The small molecule below binds the protein below.
Small molecule (SMILES): CC(=O)N[C@@H]1[C@@H](O)[C@H](O)[C@@H](CO)O[C@H]1O

Sequence of chain 1.C:
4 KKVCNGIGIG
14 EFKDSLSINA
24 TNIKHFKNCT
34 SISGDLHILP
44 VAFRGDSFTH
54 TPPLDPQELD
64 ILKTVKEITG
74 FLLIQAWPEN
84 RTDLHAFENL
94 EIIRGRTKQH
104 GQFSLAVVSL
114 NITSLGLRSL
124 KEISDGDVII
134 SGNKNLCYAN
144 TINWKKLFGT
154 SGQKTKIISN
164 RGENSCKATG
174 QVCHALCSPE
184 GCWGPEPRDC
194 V

Binding-site contacts:
Ligand atom C8 contacts residue VAL44 of chain 1.C at 3.9 Å (hydrophobic).
Ligand atom C5 contacts residue ASN22 of chain 1.C at 3.9 Å.
Ligand atom C7 contacts residue LEU19 of chain 1.C at 3.6 Å (hydrophobic).
Ligand atom N2 contacts residue LEU19 of chain 1.C at 4.0 Å.
Ligand atom C4 contacts residue NAG1 of chain 1.H at 2.9 Å.
Ligand atom C7 contacts residue ASN22 of chain 1.C at 3.5 Å.
Ligand atom C5 contacts residue THR24 of chain 1.C at 4.1 Å.
Ligand atom C4 contacts residue SER18 of chain 1.C at 3.7 Å.
Ligand atom O5 contacts residue ASN25 of chain 1.C at 3.2 Å (h-bond).
Ligand atom C1 contacts residue THR54 of chain 1.C at 3.4 Å.
Ligand atom O4 contacts residue NAG1 of chain 1.H at 2.5 Å.
Ligand atom O6 contacts residue NAG1 of chain 1.H at 2.9 Å (h-bond).
Ligand atom N2 contacts residue THR54 of chain 1.C at 3.9 Å.
Ligand atom O6 contacts residue GLU14 of chain 1.C at 3.7 Å.
Ligand atom O3 contacts residue ASP17 of chain 1.C at 3.4 Å (salt-bridge).
Ligand atom O5 contacts residue SER18 of chain 1.C at 4.0 Å.
Ligand atom N2 contacts residue THR52 of chain 1.C at 3.2 Å (h-bond).
Ligand atom O3 contacts residue SER18 of chain 1.C at 4.0 Å.
Ligand atom C5 contacts residue ASN25 of chain 1.C at 3.9 Å.
Ligand atom C5 contacts residue SER18 of chain 1.C at 3.8 Å.
Ligand atom O3 contacts residue NAG1 of chain 1.H at 2.6 Å (h-bond).
Ligand atom C1 contacts residue ASN22 of chain 1.C at 2.4 Å.
Ligand atom O7 contacts residue SER20 of chain 1.C at 3.5 Å (h-bond).
Ligand atom C2 contacts residue ASN22 of chain 1.C at 3.3 Å.
Ligand atom C6 contacts residue ASN25 of chain 1.C at 3.4 Å.
Ligand atom O7 contacts residue LEU19 of chain 1.C at 3.9 Å.
Ligand atom O6 contacts residue SER18 of chain 1.C at 3.1 Å (h-bond).
Ligand atom C2 contacts residue THR54 of chain 1.C at 4.0 Å.
Ligand atom C3 contacts residue THR52 of chain 1.C at 4.0 Å.
Ligand atom C2 contacts residue THR52 of chain 1.C at 4.0 Å.
Ligand atom N2 contacts residue ASN22 of chain 1.C at 3.7 Å.
Ligand atom C3 contacts residue NAG1 of chain 1.H at 3.4 Å.
Ligand atom O7 contacts residue ASN22 of chain 1.C at 2.8 Å (h-bond).
Ligand atom C7 contacts residue THR52 of chain 1.C at 4.2 Å.
Ligand atom C8 contacts residue LEU19 of chain 1.C at 3.5 Å (hydrophobic).
Ligand atom C8 contacts residue ASP49 of chain 1.C at 3.4 Å.
Ligand atom C6 contacts residue NAG1 of chain 1.H at 4.1 Å.
Ligand atom C8 contacts residue THR52 of chain 1.C at 4.1 Å.
Ligand atom C6 contacts residue SER18 of chain 1.C at 3.2 Å.
Ligand atom O5 contacts residue ASN22 of chain 1.C at 2.6 Å (h-bond).